Binding-site contacts:
Ligand atom C3 contacts residue ASN119 of chain 1.A at 3.8 Å.
Ligand atom C5 contacts residue ARG128 of chain 1.A at 3.5 Å.
Ligand atom C1 contacts residue ASN119 of chain 1.A at 1.4 Å.
Ligand atom O5 contacts residue ASN119 of chain 1.A at 2.4 Å (h-bond).
Ligand atom C7 contacts residue ASN119 of chain 1.A at 3.4 Å.
Ligand atom C4 contacts residue ASN119 of chain 1.A at 4.2 Å.
Ligand atom O5 contacts residue ARG128 of chain 1.A at 3.9 Å.
Ligand atom O7 contacts residue ASN119 of chain 1.A at 3.6 Å (h-bond).
Ligand atom C6 contacts residue ARG128 of chain 1.A at 3.7 Å.
Ligand atom C2 contacts residue ASN119 of chain 1.A at 2.5 Å.
Ligand atom C5 contacts residue ASN119 of chain 1.A at 3.7 Å.
Ligand atom N2 contacts residue ASN119 of chain 1.A at 2.9 Å (h-bond).
Ligand atom O6 contacts residue ARG128 of chain 1.A at 3.6 Å.
Ligand atom C8 contacts residue ILE114 of chain 1.A at 3.8 Å (hydrophobic).
Ligand atom O6 contacts residue ASN119 of chain 1.A at 4.2 Å.
Ligand atom C1 contacts residue ARG128 of chain 1.A at 3.8 Å.

Sequence of chain 1.A:
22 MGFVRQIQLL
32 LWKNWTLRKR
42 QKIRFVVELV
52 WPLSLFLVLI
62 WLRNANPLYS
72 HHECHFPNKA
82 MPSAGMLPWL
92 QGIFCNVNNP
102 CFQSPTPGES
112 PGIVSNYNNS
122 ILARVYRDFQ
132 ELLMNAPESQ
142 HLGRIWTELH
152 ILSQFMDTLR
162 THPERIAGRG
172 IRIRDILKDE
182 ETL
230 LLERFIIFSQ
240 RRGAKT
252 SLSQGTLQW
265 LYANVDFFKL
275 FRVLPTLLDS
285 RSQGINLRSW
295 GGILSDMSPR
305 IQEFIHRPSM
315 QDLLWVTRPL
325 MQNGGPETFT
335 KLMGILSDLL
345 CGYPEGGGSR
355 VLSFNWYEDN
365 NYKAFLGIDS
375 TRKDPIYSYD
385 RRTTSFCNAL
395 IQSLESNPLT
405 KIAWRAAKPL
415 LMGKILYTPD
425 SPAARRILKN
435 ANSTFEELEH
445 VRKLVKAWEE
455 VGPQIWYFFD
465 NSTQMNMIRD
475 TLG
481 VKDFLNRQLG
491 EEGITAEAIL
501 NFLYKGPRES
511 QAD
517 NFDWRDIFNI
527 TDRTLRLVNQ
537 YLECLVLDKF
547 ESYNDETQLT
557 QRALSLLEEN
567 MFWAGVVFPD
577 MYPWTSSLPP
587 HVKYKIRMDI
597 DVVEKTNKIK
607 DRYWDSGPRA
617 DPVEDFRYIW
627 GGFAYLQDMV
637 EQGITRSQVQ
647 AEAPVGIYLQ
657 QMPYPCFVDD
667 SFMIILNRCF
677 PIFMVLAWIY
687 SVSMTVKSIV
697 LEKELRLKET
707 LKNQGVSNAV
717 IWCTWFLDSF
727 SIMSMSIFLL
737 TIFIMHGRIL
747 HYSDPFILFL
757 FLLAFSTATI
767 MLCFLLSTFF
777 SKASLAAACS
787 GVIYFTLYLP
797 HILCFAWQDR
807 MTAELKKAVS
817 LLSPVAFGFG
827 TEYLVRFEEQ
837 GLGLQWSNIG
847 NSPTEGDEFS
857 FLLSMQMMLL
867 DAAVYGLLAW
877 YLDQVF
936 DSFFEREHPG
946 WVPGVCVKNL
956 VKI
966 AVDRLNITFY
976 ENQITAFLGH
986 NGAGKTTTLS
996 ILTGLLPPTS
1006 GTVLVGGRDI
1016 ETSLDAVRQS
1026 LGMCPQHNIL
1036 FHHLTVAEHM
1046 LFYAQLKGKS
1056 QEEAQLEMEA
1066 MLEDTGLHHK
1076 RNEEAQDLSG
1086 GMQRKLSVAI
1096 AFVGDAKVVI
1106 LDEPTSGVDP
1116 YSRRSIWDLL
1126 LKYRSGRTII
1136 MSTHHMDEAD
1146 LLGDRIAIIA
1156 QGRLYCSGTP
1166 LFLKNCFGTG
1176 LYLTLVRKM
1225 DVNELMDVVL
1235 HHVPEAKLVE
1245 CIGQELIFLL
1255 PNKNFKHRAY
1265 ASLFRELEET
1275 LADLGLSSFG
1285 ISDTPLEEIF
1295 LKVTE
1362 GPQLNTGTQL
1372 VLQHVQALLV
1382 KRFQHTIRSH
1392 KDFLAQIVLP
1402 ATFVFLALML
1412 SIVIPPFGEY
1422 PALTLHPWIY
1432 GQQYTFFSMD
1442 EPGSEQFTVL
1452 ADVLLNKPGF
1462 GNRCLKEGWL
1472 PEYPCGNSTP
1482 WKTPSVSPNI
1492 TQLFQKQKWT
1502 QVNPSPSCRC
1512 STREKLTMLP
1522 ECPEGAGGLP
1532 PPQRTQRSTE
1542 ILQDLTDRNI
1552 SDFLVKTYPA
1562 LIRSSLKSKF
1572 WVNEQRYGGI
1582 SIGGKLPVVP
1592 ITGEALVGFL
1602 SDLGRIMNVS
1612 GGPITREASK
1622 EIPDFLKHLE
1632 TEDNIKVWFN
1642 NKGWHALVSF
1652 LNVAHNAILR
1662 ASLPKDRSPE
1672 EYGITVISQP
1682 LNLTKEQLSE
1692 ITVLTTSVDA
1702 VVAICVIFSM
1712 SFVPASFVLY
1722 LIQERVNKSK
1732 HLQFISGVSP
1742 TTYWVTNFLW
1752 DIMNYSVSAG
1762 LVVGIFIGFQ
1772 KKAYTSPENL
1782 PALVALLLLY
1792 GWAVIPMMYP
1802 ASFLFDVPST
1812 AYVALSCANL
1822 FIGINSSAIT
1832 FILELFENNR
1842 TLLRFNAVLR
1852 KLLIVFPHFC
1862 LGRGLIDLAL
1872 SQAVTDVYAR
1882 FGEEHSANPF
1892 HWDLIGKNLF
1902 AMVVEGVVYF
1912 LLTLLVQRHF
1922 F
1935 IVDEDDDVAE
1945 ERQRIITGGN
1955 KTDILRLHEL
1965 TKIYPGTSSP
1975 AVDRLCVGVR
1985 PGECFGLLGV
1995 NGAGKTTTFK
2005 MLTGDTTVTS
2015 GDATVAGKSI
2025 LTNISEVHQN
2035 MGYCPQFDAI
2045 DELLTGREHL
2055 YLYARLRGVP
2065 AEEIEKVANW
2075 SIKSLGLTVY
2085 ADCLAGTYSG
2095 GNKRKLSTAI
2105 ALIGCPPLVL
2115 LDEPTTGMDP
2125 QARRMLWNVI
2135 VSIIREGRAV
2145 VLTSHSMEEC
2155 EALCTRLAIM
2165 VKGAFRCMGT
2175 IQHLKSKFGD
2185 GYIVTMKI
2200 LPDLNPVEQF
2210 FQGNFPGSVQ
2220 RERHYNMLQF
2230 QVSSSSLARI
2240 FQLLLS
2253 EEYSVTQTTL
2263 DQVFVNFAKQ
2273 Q

The protein below binds the small molecule below.
Small molecule (SMILES): CC(=O)N[C@@H]1[C@@H](O)[C@H](O)[C@@H](CO)O[C@H]1O